The small molecule below binds the protein below.
Small molecule (SMILES): CC(=O)N[C@H]1CO[C@H](CO[C@@H]2O[C@@H](C)[C@@H](O)[C@@H](O)[C@@H]2O)[C@@H](O)[C@@H]1O

Sequence of chain 1.A:
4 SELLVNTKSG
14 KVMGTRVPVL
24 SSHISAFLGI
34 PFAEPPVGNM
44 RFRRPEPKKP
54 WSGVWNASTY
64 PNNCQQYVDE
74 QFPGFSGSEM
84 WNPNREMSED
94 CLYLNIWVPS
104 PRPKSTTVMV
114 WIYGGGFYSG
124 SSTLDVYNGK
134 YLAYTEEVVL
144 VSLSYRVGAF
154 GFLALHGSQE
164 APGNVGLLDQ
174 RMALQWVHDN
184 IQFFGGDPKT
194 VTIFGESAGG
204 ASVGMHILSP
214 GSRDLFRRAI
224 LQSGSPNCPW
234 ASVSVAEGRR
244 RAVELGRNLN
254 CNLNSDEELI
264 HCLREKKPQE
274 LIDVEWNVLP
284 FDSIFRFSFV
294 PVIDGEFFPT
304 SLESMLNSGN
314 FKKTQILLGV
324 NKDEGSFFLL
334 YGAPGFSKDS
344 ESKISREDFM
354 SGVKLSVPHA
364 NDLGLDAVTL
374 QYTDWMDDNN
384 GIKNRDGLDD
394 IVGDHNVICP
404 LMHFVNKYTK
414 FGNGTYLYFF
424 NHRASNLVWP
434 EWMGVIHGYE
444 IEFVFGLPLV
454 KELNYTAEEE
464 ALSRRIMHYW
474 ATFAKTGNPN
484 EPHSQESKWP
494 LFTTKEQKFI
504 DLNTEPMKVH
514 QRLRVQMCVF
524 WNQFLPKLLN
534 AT

Binding-site contacts:
Ligand atom N2 contacts residue ASN59 of chain 1.A at 3.1 Å (h-bond).
Ligand atom O6 contacts residue ASN59 of chain 1.A at 4.5 Å.
Ligand atom O6 contacts residue SER61 of chain 1.A at 4.2 Å.
Ligand atom C6 contacts residue THR62 of chain 1.A at 4.4 Å.
Ligand atom C1 contacts residue SER61 of chain 1.A at 3.3 Å.
Ligand atom O5 contacts residue THR62 of chain 1.A at 4.2 Å.
Ligand atom C5 contacts residue ASN59 of chain 1.A at 3.7 Å.
Ligand atom O5 contacts residue ASN59 of chain 1.A at 2.3 Å (h-bond).
Ligand atom C6 contacts residue SER61 of chain 1.A at 3.7 Å.
Ligand atom C7 contacts residue ASN59 of chain 1.A at 3.3 Å.
Ligand atom C2 contacts residue ASN59 of chain 1.A at 2.6 Å.
Ligand atom C1 contacts residue THR62 of chain 1.A at 4.3 Å.
Ligand atom C5 contacts residue SER61 of chain 1.A at 3.3 Å.
Ligand atom O6 contacts residue THR62 of chain 1.A at 4.1 Å.
Ligand atom O7 contacts residue ASN59 of chain 1.A at 3.0 Å (h-bond).
Ligand atom C4 contacts residue ASN59 of chain 1.A at 4.3 Å.
Ligand atom C6 contacts residue THR62 of chain 1.A at 4.0 Å.
Ligand atom O5 contacts residue SER61 of chain 1.A at 3.1 Å (h-bond).
Ligand atom C3 contacts residue ASN59 of chain 1.A at 3.9 Å.
Ligand atom C1 contacts residue ASN59 of chain 1.A at 1.5 Å.